Binding-site contacts:
Ligand atom C13 contacts residue LYS60 of chain 1.A at 3.7 Å.
Ligand atom N2 contacts residue ALA58 of chain 1.A at 3.4 Å.
Ligand atom C8 contacts residue ALA58 of chain 1.A at 3.2 Å (hydrophobic).
Ligand atom C9 contacts residue ALA58 of chain 1.A at 3.8 Å (hydrophobic).
Ligand atom C4 contacts residue ILE34 of chain 1.A at 3.8 Å (hydrophobic).
Ligand atom C2 contacts residue LEU160 of chain 1.A at 3.9 Å (hydrophobic).
Ligand atom C6 contacts residue CYS112 of chain 1.A at 2.8 Å (hydrophobic).
Ligand atom O1 contacts residue GLU77 of chain 1.A at 2.7 Å (salt-bridge).
Ligand atom CL1 contacts residue VAL42 of chain 1.A at 3.8 Å.
Ligand atom C12 contacts residue LYS60 of chain 1.A at 3.7 Å.
Ligand atom C8 contacts residue THR106 of chain 1.A at 3.3 Å.
Ligand atom C13 contacts residue GLU77 of chain 1.A at 3.6 Å.
Ligand atom O1 contacts residue LYS60 of chain 1.A at 3.8 Å.
Ligand atom C5 contacts residue ILE34 of chain 1.A at 3.8 Å (hydrophobic).
Ligand atom C15 contacts residue THR106 of chain 1.A at 3.6 Å.
Ligand atom C9 contacts residue LEU160 of chain 1.A at 3.5 Å (hydrophobic).
Ligand atom C14 contacts residue LYS60 of chain 1.A at 3.7 Å.
Ligand atom C3 contacts residue ALA58 of chain 1.A at 3.8 Å (hydrophobic).
Ligand atom N2 contacts residue THR106 of chain 1.A at 2.9 Å (h-bond).
Ligand atom N1 contacts residue GLU107 of chain 1.A at 3.8 Å.
Ligand atom CL1 contacts residue ALA58 of chain 1.A at 3.7 Å.
Ligand atom C12 contacts residue GLU77 of chain 1.A at 3.6 Å.
Ligand atom CL1 contacts residue THR106 of chain 1.A at 3.4 Å.
Ligand atom O1 contacts residue ASP171 of chain 1.A at 2.9 Å (salt-bridge).
Ligand atom C4 contacts residue MET109 of chain 1.A at 3.5 Å (hydrophobic).
Ligand atom O1 contacts residue SER170 of chain 1.A at 3.7 Å.
Ligand atom N2 contacts residue LEU160 of chain 1.A at 3.6 Å.
Ligand atom O contacts residue MET109 of chain 1.A at 3.2 Å (h-bond).
Ligand atom N1 contacts residue MET109 of chain 1.A at 3.2 Å (h-bond).
Ligand atom O contacts residue CYS112 of chain 1.A at 3.3 Å (h-bond).
Ligand atom C15 contacts residue LYS60 of chain 1.A at 3.8 Å.
Ligand atom N contacts residue CYS112 of chain 1.A at 3.5 Å.
Ligand atom N1 contacts residue ALA58 of chain 1.A at 3.4 Å.
Ligand atom CL1 contacts residue LYS60 of chain 1.A at 3.6 Å.
Ligand atom C14 contacts residue THR106 of chain 1.A at 3.5 Å.
Ligand atom C7 contacts residue CYS112 of chain 1.A at 1.8 Å (hydrophobic).
Ligand atom C1 contacts residue VAL42 of chain 1.A at 3.8 Å (hydrophobic).
Ligand atom C8 contacts residue LEU160 of chain 1.A at 3.9 Å (hydrophobic).
Ligand atom C8 contacts residue GLU107 of chain 1.A at 3.1 Å.
Ligand atom O contacts residue PHE108 of chain 1.A at 3.6 Å.

Sequence of chain 1.A:
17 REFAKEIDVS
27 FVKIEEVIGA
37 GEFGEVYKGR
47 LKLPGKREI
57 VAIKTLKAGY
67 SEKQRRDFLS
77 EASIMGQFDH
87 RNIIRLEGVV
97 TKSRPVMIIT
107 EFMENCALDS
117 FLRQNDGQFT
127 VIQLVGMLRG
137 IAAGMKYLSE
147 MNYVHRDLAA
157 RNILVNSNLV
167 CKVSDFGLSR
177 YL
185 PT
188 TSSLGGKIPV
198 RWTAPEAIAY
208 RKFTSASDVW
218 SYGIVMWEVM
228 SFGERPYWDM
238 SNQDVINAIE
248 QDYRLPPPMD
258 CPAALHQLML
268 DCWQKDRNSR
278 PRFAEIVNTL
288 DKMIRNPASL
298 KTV

This small molecule binds to this protein.
Small molecule (SMILES): O=C(CCl)Nc1ccc2c(Nc3cc(O)ccc3Cl)ncnc2c1